Sequence of chain 2.A:
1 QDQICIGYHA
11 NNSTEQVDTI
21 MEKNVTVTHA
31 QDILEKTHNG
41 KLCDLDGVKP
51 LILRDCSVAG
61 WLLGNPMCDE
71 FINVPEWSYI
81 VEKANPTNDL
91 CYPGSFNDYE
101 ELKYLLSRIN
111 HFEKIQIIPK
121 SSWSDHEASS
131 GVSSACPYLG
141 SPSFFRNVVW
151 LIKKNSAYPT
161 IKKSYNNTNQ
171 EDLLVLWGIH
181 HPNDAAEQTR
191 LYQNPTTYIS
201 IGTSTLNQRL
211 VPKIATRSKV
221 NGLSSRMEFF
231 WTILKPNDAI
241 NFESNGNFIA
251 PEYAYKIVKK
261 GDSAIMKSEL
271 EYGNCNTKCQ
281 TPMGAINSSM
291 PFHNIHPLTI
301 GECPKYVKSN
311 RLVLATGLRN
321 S

This protein binds this small molecule.
Small molecule (SMILES): CC(=O)N[C@H]1[C@H]([C@H](O)[C@H](O)CO)O[C@@](O[C@@H]2[C@@H](O)[C@H](O)O[C@H](CO)[C@@H]2O)(C(=O)O)C[C@@H]1O

Binding-site contacts:
Ligand atom C8 contacts residue TYR92 of chain 2.A at 4.1 Å (hydrophobic).
Ligand atom O7 contacts residue ARG190 of chain 2.A at 2.8 Å (salt-bridge).
Ligand atom O9 contacts residue SER225 of chain 2.A at 3.8 Å.
Ligand atom O1 contacts residue SER134 of chain 2.A at 3.9 Å.
Ligand atom C1 contacts residue SER134 of chain 2.A at 3.1 Å.
Ligand atom N5 contacts residue VAL132 of chain 2.A at 2.9 Å (h-bond).
Ligand atom O1A contacts residue SER133 of chain 2.A at 3.3 Å.
Ligand atom O1A contacts residue VAL132 of chain 2.A at 4.0 Å.
Ligand atom C9 contacts residue SER225 of chain 2.A at 4.0 Å.
Ligand atom C2 contacts residue SER134 of chain 2.A at 3.2 Å.
Ligand atom O8 contacts residue TYR92 of chain 2.A at 3.4 Å (h-bond).
Ligand atom C11 contacts residue GLY131 of chain 2.A at 3.8 Å.
Ligand atom C11 contacts residue TRP150 of chain 2.A at 3.4 Å (hydrophobic).
Ligand atom C11 contacts residue VAL132 of chain 2.A at 3.8 Å (hydrophobic).
Ligand atom O6 contacts residue GLY222 of chain 2.A at 3.9 Å.
Ligand atom C7 contacts residue TRP150 of chain 2.A at 3.9 Å (hydrophobic).
Ligand atom C9 contacts residue ARG190 of chain 2.A at 4.0 Å.
Ligand atom O9 contacts residue HIS180 of chain 2.A at 3.5 Å (h-bond).
Ligand atom O1A contacts residue SER134 of chain 2.A at 2.6 Å (h-bond).
Ligand atom C11 contacts residue SER130 of chain 2.A at 3.1 Å.
Ligand atom O1B contacts residue SER134 of chain 2.A at 3.4 Å (h-bond).
Ligand atom C9 contacts residue TYR92 of chain 2.A at 3.5 Å (hydrophobic).
Ligand atom C4 contacts residue VAL132 of chain 2.A at 3.7 Å (hydrophobic).
Ligand atom C2 contacts residue SER134 of chain 2.A at 4.1 Å.
Ligand atom C6 contacts residue VAL132 of chain 2.A at 4.1 Å (hydrophobic).
Ligand atom O10 contacts residue LEU191 of chain 2.A at 3.7 Å.
Ligand atom O1B contacts residue LEU223 of chain 2.A at 4.1 Å.
Ligand atom O2 contacts residue SER134 of chain 2.A at 3.0 Å (h-bond).
Ligand atom O10 contacts residue ARG190 of chain 2.A at 3.8 Å.
Ligand atom C10 contacts residue SER130 of chain 2.A at 3.8 Å.
Ligand atom O1B contacts residue SER133 of chain 2.A at 3.0 Å (h-bond).
Ligand atom C5 contacts residue VAL132 of chain 2.A at 3.7 Å (hydrophobic).
Ligand atom O9 contacts residue TYR92 of chain 2.A at 2.5 Å (h-bond).
Ligand atom C9 contacts residue GLU187 of chain 2.A at 3.3 Å.
Ligand atom C1 contacts residue SER133 of chain 2.A at 3.7 Å.
Ligand atom C10 contacts residue TRP150 of chain 2.A at 4.0 Å (hydrophobic).
Ligand atom O9 contacts residue TRP150 of chain 2.A at 3.1 Å.
Ligand atom C10 contacts residue VAL132 of chain 2.A at 3.8 Å (hydrophobic).
Ligand atom O9 contacts residue GLU187 of chain 2.A at 3.6 Å (salt-bridge).
Ligand atom O3 contacts residue SER134 of chain 2.A at 4.0 Å.